Sequence of chain 1.A:
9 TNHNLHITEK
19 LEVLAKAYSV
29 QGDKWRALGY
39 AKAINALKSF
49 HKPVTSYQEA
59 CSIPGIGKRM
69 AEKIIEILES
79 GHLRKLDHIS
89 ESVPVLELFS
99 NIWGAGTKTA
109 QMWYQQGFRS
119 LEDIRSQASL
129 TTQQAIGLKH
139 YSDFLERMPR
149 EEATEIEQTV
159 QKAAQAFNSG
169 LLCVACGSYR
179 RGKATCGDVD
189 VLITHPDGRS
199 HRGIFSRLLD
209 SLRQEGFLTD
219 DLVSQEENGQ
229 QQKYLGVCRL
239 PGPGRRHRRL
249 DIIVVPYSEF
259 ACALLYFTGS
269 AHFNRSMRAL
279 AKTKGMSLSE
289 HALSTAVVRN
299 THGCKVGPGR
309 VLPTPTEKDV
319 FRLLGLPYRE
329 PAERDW

Binding-site contacts:
Ligand atom OP1 contacts residue ARG34 of chain 1.A at 2.9 Å (salt-bridge).
Ligand atom N2 contacts residue GLY37 of chain 1.A at 3.9 Å.
Ligand atom C4' contacts residue GLY63 of chain 1.A at 3.4 Å.
Ligand atom P contacts residue ARG34 of chain 1.A at 3.3 Å.
Ligand atom OP2 contacts residue ARG67 of chain 1.A at 2.3 Å (salt-bridge).
Ligand atom O6 contacts residue TRP33 of chain 1.A at 3.8 Å.
Ligand atom OP1 contacts residue PRO62 of chain 1.A at 3.5 Å.
Ligand atom C4 contacts residue TRP33 of chain 1.A at 3.5 Å (hydrophobic).
Ligand atom N9 contacts residue ARG34 of chain 1.A at 3.6 Å.
Ligand atom C5 contacts residue TRP33 of chain 1.A at 3.8 Å (hydrophobic).
Ligand atom OP2 contacts residue ARG67 of chain 1.A at 3.6 Å.
Ligand atom N3 contacts residue TRP33 of chain 1.A at 3.2 Å (h-bond).
Ligand atom N1 contacts residue TRP33 of chain 1.A at 3.5 Å (h-bond).
Ligand atom C5' contacts residue GLY65 of chain 1.A at 3.8 Å.
Ligand atom O3' contacts residue GLY63 of chain 1.A at 3.5 Å.
Ligand atom C6 contacts residue TRP33 of chain 1.A at 3.9 Å (hydrophobic).
Ligand atom C8 contacts residue ARG34 of chain 1.A at 3.6 Å.
Ligand atom N2 contacts residue TRP33 of chain 1.A at 3.7 Å.
Ligand atom O4' contacts residue TYR38 of chain 1.A at 3.6 Å.
Ligand atom OP2 contacts residue LYS71 of chain 1.A at 3.3 Å.
Ligand atom P contacts residue ARG67 of chain 1.A at 3.4 Å.
Ligand atom O5' contacts residue ARG34 of chain 1.A at 3.6 Å (salt-bridge).
Ligand atom O3' contacts residue MET68 of chain 1.A at 3.6 Å.
Ligand atom C5' contacts residue ARG67 of chain 1.A at 3.7 Å.
Ligand atom OP1 contacts residue ILE64 of chain 1.A at 3.7 Å.
Ligand atom C1' contacts residue ARG34 of chain 1.A at 3.6 Å.
Ligand atom OP3 contacts residue TYR26 of chain 1.A at 3.7 Å.
Ligand atom P contacts residue GLY63 of chain 1.A at 3.7 Å.
Ligand atom O5' contacts residue TYR38 of chain 1.A at 3.9 Å.
Ligand atom OP1 contacts residue GLY65 of chain 1.A at 2.9 Å (h-bond).
Ligand atom OP1 contacts residue ARG67 of chain 1.A at 3.3 Å.
Ligand atom OP1 contacts residue MET68 of chain 1.A at 2.9 Å (h-bond).
Ligand atom O4' contacts residue ARG34 of chain 1.A at 3.5 Å.
Ligand atom C2 contacts residue TRP33 of chain 1.A at 3.2 Å (hydrophobic).
Ligand atom C5' contacts residue GLY63 of chain 1.A at 3.4 Å.
Ligand atom C4 contacts residue ARG34 of chain 1.A at 3.8 Å.
Ligand atom OP1 contacts residue ARG67 of chain 1.A at 3.8 Å.
Ligand atom N3 contacts residue GLY37 of chain 1.A at 3.3 Å.
Ligand atom OP1 contacts residue GLY63 of chain 1.A at 2.6 Å (h-bond).
Ligand atom OP3 contacts residue ARG34 of chain 1.A at 3.0 Å (salt-bridge).

This protein binds this small molecule.
Small molecule (SMILES): Nc1ccn([C@H]2C[C@H](O[P](=O)(O)OC[C@H]3O[C@@H](n4ccc(N)nc4=O)C[C@@H]3O[P](=O)(O)OC[C@H]3O[C@@H](n4cnc5c(=O)nc(N)[nH]c54)C[C@@H]3O)[C@@H](CO[P](=O)(O)O[C@H]3C[C@H](n4cnc5c(=O)nc(N)[nH]c54)O[C@@H]3COP(=O)(O)O)O2)c(=O)n1